Binding-site contacts:
Ligand atom O9B contacts residue PRO53 of chain 3.C at 3.9 Å.
Ligand atom O9B contacts residue ILE121 of chain 3.C at 4.0 Å.
Ligand atom O4 contacts residue PRO50 of chain 3.C at 3.9 Å.
Ligand atom C2 contacts residue PRO50 of chain 3.C at 4.1 Å (hydrophobic).
Ligand atom C9 contacts residue PRO53 of chain 3.C at 4.3 Å (hydrophobic).
Ligand atom CL2 contacts residue GLY123 of chain 3.C at 3.6 Å.
Ligand atom CL1 contacts residue PRO50 of chain 3.C at 3.7 Å.
Ligand atom CL2 contacts residue ILE121 of chain 3.C at 4.2 Å.
Ligand atom CL1 contacts residue ILE124 of chain 3.C at 3.5 Å.
Ligand atom N9 contacts residue ILE121 of chain 3.C at 3.7 Å.
Ligand atom O9A contacts residue ILE121 of chain 3.C at 2.9 Å.
Ligand atom N9 contacts residue PRO53 of chain 3.C at 4.2 Å.
Ligand atom C1 contacts residue PRO50 of chain 3.C at 4.3 Å (hydrophobic).
Ligand atom O2 contacts residue PRO50 of chain 3.C at 3.9 Å.
Ligand atom CL2 contacts residue TYR125 of chain 3.C at 4.1 Å.
Ligand atom CL1 contacts residue ILE51 of chain 3.C at 4.0 Å.
Ligand atom CL2 contacts residue THR98 of chain 3.C at 4.2 Å.
Ligand atom O2 contacts residue PRO53 of chain 3.C at 4.0 Å.
Ligand atom CL2 contacts residue PRO53 of chain 3.C at 3.5 Å.
Ligand atom O2 contacts residue GLY52 of chain 3.C at 4.4 Å.
Ligand atom C1 contacts residue GLY123 of chain 3.C at 4.2 Å.
Ligand atom C1 contacts residue TYR125 of chain 3.C at 3.7 Å (hydrophobic).
Ligand atom CL1 contacts residue PRO53 of chain 3.C at 4.1 Å.
Ligand atom CL1 contacts residue GLY52 of chain 3.C at 3.3 Å.
Ligand atom CL1 contacts residue GLY123 of chain 3.C at 4.0 Å.
Ligand atom CL2 contacts residue GLY52 of chain 3.C at 4.4 Å.
Ligand atom CL1 contacts residue TYR125 of chain 3.C at 3.9 Å.
Ligand atom C8 contacts residue PRO53 of chain 3.C at 3.9 Å (hydrophobic).

The protein below binds the small molecule below.
Small molecule (SMILES): O=C(N[C@H](CO)[C@H](O)c1ccc([N+](=O)[O-])cc1)C(Cl)Cl

Sequence of chain 3.C:
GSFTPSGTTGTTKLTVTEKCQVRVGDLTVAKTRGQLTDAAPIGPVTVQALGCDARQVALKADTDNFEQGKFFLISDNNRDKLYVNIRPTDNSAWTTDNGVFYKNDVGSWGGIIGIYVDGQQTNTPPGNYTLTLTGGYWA